Sequence of chain 1.G:
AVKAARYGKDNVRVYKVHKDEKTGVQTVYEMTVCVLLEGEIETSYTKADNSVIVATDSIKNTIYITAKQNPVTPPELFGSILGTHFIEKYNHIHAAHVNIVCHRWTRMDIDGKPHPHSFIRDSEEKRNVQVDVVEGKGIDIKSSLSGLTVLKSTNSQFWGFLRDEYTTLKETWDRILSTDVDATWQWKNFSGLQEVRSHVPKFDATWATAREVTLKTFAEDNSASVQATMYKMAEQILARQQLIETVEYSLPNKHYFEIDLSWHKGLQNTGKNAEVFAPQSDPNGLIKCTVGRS

This protein binds this small molecule.
Small molecule (SMILES): Nc1nc2[nH]cnc2c(=O)[nH]1

Binding-site contacts:
Ligand atom C4 contacts residue THR57 of chain 1.G at 4.2 Å.
Ligand atom N3 contacts residue ASN254 of chain 1.H at 4.2 Å.
Ligand atom N7 contacts residue ASP58 of chain 1.G at 4.4 Å.
Ligand atom N1 contacts residue GLN228 of chain 1.H at 3.8 Å.
Ligand atom N2 contacts residue PHE159 of chain 1.H at 4.3 Å.
Ligand atom N9 contacts residue ARG176 of chain 1.H at 4.0 Å.
Ligand atom C5 contacts residue PHE159 of chain 1.H at 3.4 Å (hydrophobic).
Ligand atom C2 contacts residue ARG176 of chain 1.H at 3.5 Å.
Ligand atom C8 contacts residue PHE159 of chain 1.H at 3.4 Å (hydrophobic).
Ligand atom N9 contacts residue LEU170 of chain 1.H at 4.5 Å.
Ligand atom N9 contacts residue PHE159 of chain 1.H at 3.3 Å.
Ligand atom O6 contacts residue ILE54 of chain 1.G at 3.9 Å.
Ligand atom C8 contacts residue THR57 of chain 1.G at 2.8 Å.
Ligand atom C2 contacts residue ASN254 of chain 1.H at 4.2 Å.
Ligand atom N3 contacts residue PHE159 of chain 1.H at 3.8 Å.
Ligand atom O6 contacts residue TYR8 of chain 1.G at 3.8 Å.
Ligand atom C8 contacts residue ASP58 of chain 1.G at 4.1 Å.
Ligand atom N9 contacts residue THR57 of chain 1.G at 3.8 Å.
Ligand atom C6 contacts residue PHE159 of chain 1.H at 3.7 Å (hydrophobic).
Ligand atom C4 contacts residue PHE159 of chain 1.H at 3.3 Å (hydrophobic).
Ligand atom N7 contacts residue THR57 of chain 1.G at 2.6 Å (h-bond).
Ligand atom C8 contacts residue ALA56 of chain 1.G at 4.4 Å (hydrophobic).
Ligand atom C8 contacts residue LEU170 of chain 1.H at 4.3 Å (hydrophobic).
Ligand atom N3 contacts residue ARG176 of chain 1.H at 3.1 Å (salt-bridge).
Ligand atom C4 contacts residue ARG176 of chain 1.H at 4.0 Å.
Ligand atom O6 contacts residue GLN228 of chain 1.H at 3.6 Å (h-bond).
Ligand atom N2 contacts residue ARG176 of chain 1.H at 2.8 Å (salt-bridge).
Ligand atom C6 contacts residue GLN228 of chain 1.H at 4.4 Å.
Ligand atom C2 contacts residue PHE159 of chain 1.H at 3.9 Å (hydrophobic).
Ligand atom N7 contacts residue PHE159 of chain 1.H at 3.6 Å.
Ligand atom N1 contacts residue PHE159 of chain 1.H at 3.9 Å.
Ligand atom O6 contacts residue THR57 of chain 1.G at 4.0 Å.
Ligand atom N7 contacts residue ALA56 of chain 1.G at 3.9 Å.
Ligand atom N2 contacts residue ASN254 of chain 1.H at 4.2 Å.
Ligand atom N2 contacts residue VAL227 of chain 1.H at 3.5 Å.
Ligand atom O6 contacts residue PHE159 of chain 1.H at 4.3 Å.
Ligand atom C5 contacts residue THR57 of chain 1.G at 3.6 Å.
Ligand atom C6 contacts residue THR57 of chain 1.G at 4.3 Å.

Sequence of chain 1.H:
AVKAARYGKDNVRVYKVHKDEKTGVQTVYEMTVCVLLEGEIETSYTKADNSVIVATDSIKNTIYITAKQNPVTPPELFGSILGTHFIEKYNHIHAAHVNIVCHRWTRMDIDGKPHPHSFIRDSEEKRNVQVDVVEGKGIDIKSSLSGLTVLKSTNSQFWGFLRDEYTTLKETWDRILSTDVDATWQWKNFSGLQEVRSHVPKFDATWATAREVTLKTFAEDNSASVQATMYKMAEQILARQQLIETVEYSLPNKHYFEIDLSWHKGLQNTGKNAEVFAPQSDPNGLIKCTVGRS